The small molecule below binds the protein below.
Small molecule (SMILES): COC[C@H](NC(=O)[C@H](CC(=O)NOC(C)(C)C)NC(=O)c1cc(C)on1)C(=O)NCc1cccc2ccccc12

Sequence of chain 1.H:
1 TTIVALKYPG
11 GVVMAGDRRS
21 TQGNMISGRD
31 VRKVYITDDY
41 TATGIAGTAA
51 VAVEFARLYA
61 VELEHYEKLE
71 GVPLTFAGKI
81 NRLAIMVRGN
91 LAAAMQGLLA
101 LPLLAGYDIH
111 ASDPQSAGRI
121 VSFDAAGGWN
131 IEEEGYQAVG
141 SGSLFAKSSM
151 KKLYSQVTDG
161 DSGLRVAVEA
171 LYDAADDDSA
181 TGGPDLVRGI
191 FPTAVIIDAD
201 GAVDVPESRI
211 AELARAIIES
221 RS

Binding-site contacts:
Ligand atom N06 contacts residue GLY47 of chain 1.H at 2.9 Å (h-bond).
Ligand atom N03 contacts residue THR21 of chain 1.H at 2.8 Å (h-bond).
Ligand atom C02 contacts residue THR21 of chain 1.H at 3.6 Å.
Ligand atom O01 contacts residue ALA49 of chain 1.H at 3.0 Å (h-bond).
Ligand atom O31 contacts residue SER20 of chain 1.H at 3.1 Å (h-bond).
Ligand atom C16 contacts residue ALA49 of chain 1.H at 3.5 Å (hydrophobic).
Ligand atom C15 contacts residue ALA49 of chain 1.H at 3.4 Å (hydrophobic).
Ligand atom C17 contacts residue ALA49 of chain 1.H at 3.6 Å (hydrophobic).
Ligand atom O31 contacts residue GLN22 of chain 1.H at 3.1 Å (h-bond).
Ligand atom C15 contacts residue VAL31 of chain 1.H at 3.5 Å (hydrophobic).
Ligand atom N25 contacts residue ASP124 of chain 1.I at 3.1 Å (salt-bridge).
Ligand atom C12 contacts residue VAL31 of chain 1.H at 3.5 Å (hydrophobic).
Ligand atom C14 contacts residue VAL31 of chain 1.H at 3.6 Å (hydrophobic).
Ligand atom C09 contacts residue LYS33 of chain 1.H at 3.5 Å.
Ligand atom C29 contacts residue SER122 of chain 1.I at 3.1 Å.
Ligand atom O31 contacts residue SER27 of chain 1.H at 2.7 Å (h-bond).
Ligand atom C07 contacts residue LYS33 of chain 1.H at 3.6 Å.
Ligand atom N06 contacts residue THR1 of chain 1.H at 3.5 Å (h-bond).
Ligand atom O18 contacts residue SER20 of chain 1.H at 3.3 Å.
Ligand atom N25 contacts residue GLN22 of chain 1.H at 3.3 Å (h-bond).
Ligand atom C05 contacts residue GLY47 of chain 1.H at 3.5 Å.
Ligand atom C13 contacts residue VAL31 of chain 1.H at 3.5 Å (hydrophobic).
Ligand atom C13 contacts residue ALA49 of chain 1.H at 3.7 Å (hydrophobic).
Ligand atom O40 contacts residue GLN22 of chain 1.H at 3.3 Å (h-bond).
Ligand atom C24 contacts residue GLN22 of chain 1.H at 3.3 Å.
Ligand atom C10 contacts residue LYS33 of chain 1.H at 3.5 Å.
Ligand atom C15 contacts residue SER20 of chain 1.H at 3.7 Å.
Ligand atom C22 contacts residue THR21 of chain 1.H at 3.7 Å.
Ligand atom O01 contacts residue THR48 of chain 1.H at 3.5 Å.
Ligand atom O26 contacts residue GLN22 of chain 1.H at 3.0 Å (h-bond).
Ligand atom C14 contacts residue ALA49 of chain 1.H at 3.5 Å (hydrophobic).
Ligand atom C23 contacts residue ASP124 of chain 1.I at 3.4 Å.
Ligand atom C16 contacts residue VAL31 of chain 1.H at 3.5 Å (hydrophobic).
Ligand atom C09 contacts residue ILE45 of chain 1.H at 3.6 Å (hydrophobic).
Ligand atom C04 contacts residue GLY47 of chain 1.H at 3.5 Å.
Ligand atom C24 contacts residue ASP124 of chain 1.I at 3.7 Å.
Ligand atom C17 contacts residue VAL31 of chain 1.H at 3.5 Å (hydrophobic).
Ligand atom O18 contacts residue THR21 of chain 1.H at 3.3 Å (h-bond).
Ligand atom C10 contacts residue ILE45 of chain 1.H at 3.6 Å (hydrophobic).
Ligand atom C07 contacts residue THR1 of chain 1.H at 3.1 Å.

Sequence of chain 1.I:
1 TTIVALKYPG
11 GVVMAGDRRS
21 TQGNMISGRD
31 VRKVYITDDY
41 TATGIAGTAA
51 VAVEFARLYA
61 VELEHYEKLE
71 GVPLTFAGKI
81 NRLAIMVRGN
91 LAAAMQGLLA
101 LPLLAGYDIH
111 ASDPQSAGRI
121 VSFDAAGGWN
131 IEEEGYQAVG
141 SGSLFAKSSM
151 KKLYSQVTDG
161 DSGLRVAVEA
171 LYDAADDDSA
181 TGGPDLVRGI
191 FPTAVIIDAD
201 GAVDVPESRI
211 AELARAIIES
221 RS